Sequence of chain 5.A:
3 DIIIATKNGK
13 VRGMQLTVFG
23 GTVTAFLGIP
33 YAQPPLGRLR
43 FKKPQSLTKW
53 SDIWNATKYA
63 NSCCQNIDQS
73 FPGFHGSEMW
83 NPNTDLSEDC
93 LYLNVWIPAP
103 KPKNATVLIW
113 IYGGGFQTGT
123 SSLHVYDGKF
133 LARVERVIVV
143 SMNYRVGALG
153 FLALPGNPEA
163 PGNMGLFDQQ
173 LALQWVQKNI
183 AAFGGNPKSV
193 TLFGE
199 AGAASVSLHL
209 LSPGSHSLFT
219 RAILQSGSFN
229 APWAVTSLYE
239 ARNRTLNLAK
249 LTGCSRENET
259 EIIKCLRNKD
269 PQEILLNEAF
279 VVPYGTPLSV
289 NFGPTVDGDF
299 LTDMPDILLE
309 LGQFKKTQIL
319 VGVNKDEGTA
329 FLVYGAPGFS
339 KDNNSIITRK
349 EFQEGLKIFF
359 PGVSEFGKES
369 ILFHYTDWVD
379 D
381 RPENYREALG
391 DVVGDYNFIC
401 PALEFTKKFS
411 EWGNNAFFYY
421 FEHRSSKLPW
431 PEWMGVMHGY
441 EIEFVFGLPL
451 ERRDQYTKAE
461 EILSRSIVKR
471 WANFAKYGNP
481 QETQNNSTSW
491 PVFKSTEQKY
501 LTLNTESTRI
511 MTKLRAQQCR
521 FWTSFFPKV

Binding-site contacts:
Ligand atom C4 contacts residue PHE278 of chain 5.A at 3.2 Å (hydrophobic).
Ligand atom C3 contacts residue NAG1 of chain 5.Q at 4.3 Å.
Ligand atom O5 contacts residue LYS248 of chain 5.A at 4.0 Å.
Ligand atom C1 contacts residue NAG1 of chain 5.Q at 4.0 Å.
Ligand atom C6 contacts residue LYS248 of chain 5.A at 3.9 Å.
Ligand atom O4 contacts residue PHE278 of chain 5.A at 2.7 Å (h-bond).
Ligand atom C4 contacts residue ASN245 of chain 5.A at 4.3 Å.
Ligand atom O5 contacts residue NAG1 of chain 5.R at 4.1 Å.
Ligand atom C6 contacts residue PHE278 of chain 5.A at 4.4 Å (hydrophobic).
Ligand atom C2 contacts residue NAG1 of chain 5.R at 4.1 Å.
Ligand atom O3 contacts residue PRO281 of chain 5.A at 4.0 Å.
Ligand atom O2 contacts residue NAG1 of chain 5.Q at 4.4 Å.
Ligand atom O3 contacts residue PHE278 of chain 5.A at 3.7 Å.
Ligand atom C5 contacts residue LYS248 of chain 5.A at 4.4 Å.
Ligand atom C3 contacts residue PHE278 of chain 5.A at 4.1 Å (hydrophobic).
Ligand atom C5 contacts residue NAG1 of chain 5.Q at 4.3 Å.
Ligand atom C1 contacts residue NAG1 of chain 5.R at 3.4 Å.
Ligand atom C6 contacts residue LEU249 of chain 5.A at 4.1 Å (hydrophobic).
Ligand atom C6 contacts residue ASN245 of chain 5.A at 3.4 Å.
Ligand atom C5 contacts residue PHE278 of chain 5.A at 4.4 Å (hydrophobic).
Ligand atom C2 contacts residue NAG1 of chain 5.Q at 4.4 Å.
Ligand atom O2 contacts residue NAG1 of chain 5.R at 3.0 Å.
Ligand atom O3 contacts residue VAL280 of chain 5.A at 3.5 Å (h-bond).
Ligand atom C5 contacts residue ASN245 of chain 5.A at 3.5 Å.

This small molecule binds to this protein.
Small molecule (SMILES): C[C@@H]1O[C@@H](O)[C@@H](O)[C@H](O)[C@@H]1O